Sequence of chain 1.B:
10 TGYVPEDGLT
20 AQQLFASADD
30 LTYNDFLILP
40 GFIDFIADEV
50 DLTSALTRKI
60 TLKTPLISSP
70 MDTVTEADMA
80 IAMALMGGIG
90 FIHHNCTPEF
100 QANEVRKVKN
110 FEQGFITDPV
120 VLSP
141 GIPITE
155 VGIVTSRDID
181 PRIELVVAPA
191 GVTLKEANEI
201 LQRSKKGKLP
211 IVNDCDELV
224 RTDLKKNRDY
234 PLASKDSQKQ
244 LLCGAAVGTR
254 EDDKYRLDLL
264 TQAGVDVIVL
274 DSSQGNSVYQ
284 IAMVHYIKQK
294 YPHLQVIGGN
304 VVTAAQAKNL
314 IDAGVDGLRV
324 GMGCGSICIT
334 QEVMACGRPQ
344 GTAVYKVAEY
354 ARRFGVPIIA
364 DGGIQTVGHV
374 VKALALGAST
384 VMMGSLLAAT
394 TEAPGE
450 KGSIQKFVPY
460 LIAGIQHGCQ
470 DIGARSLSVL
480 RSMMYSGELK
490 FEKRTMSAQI

Binding-site contacts:
Ligand atom P contacts residue SER388 of chain 1.B at 3.5 Å.
Ligand atom N9 contacts residue SER329 of chain 1.B at 3.6 Å (h-bond).
Ligand atom O2P contacts residue SER329 of chain 1.B at 2.6 Å (h-bond).
Ligand atom C4' contacts residue ASP364 of chain 1.B at 3.3 Å.
Ligand atom O2' contacts residue ASP364 of chain 1.B at 2.8 Å (salt-bridge).
Ligand atom O4' contacts residue GLY328 of chain 1.B at 3.8 Å.
Ligand atom O3P contacts residue GLY328 of chain 1.B at 2.9 Å.
Ligand atom C5 contacts residue CYS331 of chain 1.B at 2.5 Å (hydrophobic).
Ligand atom P contacts residue GLY328 of chain 1.B at 3.8 Å.
Ligand atom C6 contacts residue CYS331 of chain 1.B at 1.9 Å (hydrophobic).
Ligand atom O3' contacts residue SER68 of chain 1.B at 2.8 Å (h-bond).
Ligand atom C2' contacts residue ARG322 of chain 1.B at 3.6 Å.
Ligand atom O3' contacts residue ARG322 of chain 1.B at 2.9 Å (salt-bridge).
Ligand atom C2 contacts residue GLN334 of chain 1.B at 3.7 Å.
Ligand atom O5' contacts residue GLY365 of chain 1.B at 3.6 Å.
Ligand atom C2' contacts residue ASP364 of chain 1.B at 3.9 Å.
Ligand atom C3' contacts residue SER68 of chain 1.B at 3.3 Å.
Ligand atom C5' contacts residue MET70 of chain 1.B at 3.6 Å (hydrophobic).
Ligand atom C3' contacts residue ARG322 of chain 1.B at 3.6 Å.
Ligand atom O3' contacts residue ASP364 of chain 1.B at 2.6 Å (salt-bridge).
Ligand atom O3P contacts residue GLY366 of chain 1.B at 2.9 Å (h-bond).
Ligand atom O3P contacts residue SER329 of chain 1.B at 3.6 Å (h-bond).
Ligand atom N1 contacts residue GLN334 of chain 1.B at 3.4 Å (h-bond).
Ligand atom O2' contacts residue ARG322 of chain 1.B at 3.4 Å (salt-bridge).
Ligand atom N7 contacts residue CYS331 of chain 1.B at 2.8 Å (h-bond).
Ligand atom P contacts residue SER329 of chain 1.B at 3.8 Å.
Ligand atom C4 contacts residue SER329 of chain 1.B at 3.5 Å.
Ligand atom O2P contacts residue SER388 of chain 1.B at 2.7 Å (h-bond).
Ligand atom N3 contacts residue SER329 of chain 1.B at 3.7 Å.
Ligand atom O1P contacts residue GLY387 of chain 1.B at 3.0 Å (h-bond).
Ligand atom O3' contacts residue MET385 of chain 1.B at 3.5 Å (h-bond).
Ligand atom C3' contacts residue ASP364 of chain 1.B at 3.4 Å.
Ligand atom C8 contacts residue MET70 of chain 1.B at 3.8 Å (hydrophobic).
Ligand atom N1 contacts residue CYS331 of chain 1.B at 3.1 Å (h-bond).
Ligand atom O5' contacts residue GLY328 of chain 1.B at 3.2 Å.
Ligand atom O3P contacts residue GLY365 of chain 1.B at 3.8 Å.
Ligand atom O5' contacts residue SER329 of chain 1.B at 3.4 Å (h-bond).
Ligand atom C6 contacts residue ILE330 of chain 1.B at 3.8 Å (hydrophobic).
Ligand atom O4' contacts residue SER329 of chain 1.B at 3.4 Å (h-bond).
Ligand atom O1P contacts residue SER388 of chain 1.B at 3.7 Å.

This small molecule binds to this protein.
Small molecule (SMILES): O=P(O)(O)OC[C@H]1O[C@@H](n2cnc3c(Cl)[nH+]cnc32)[C@H](O)[C@@H]1O